Binding-site contacts:
Ligand atom C5 contacts residue PHE74 of chain 3.A at 4.4 Å (hydrophobic).
Ligand atom C4 contacts residue ALA128 of chain 3.A at 3.8 Å (hydrophobic).
Ligand atom C2 contacts residue ALA128 of chain 3.A at 3.8 Å (hydrophobic).
Ligand atom C6 contacts residue LEU124 of chain 3.A at 3.6 Å (hydrophobic).
Ligand atom C4 contacts residue PHE74 of chain 3.A at 3.8 Å (hydrophobic).
Ligand atom C3 contacts residue PHE74 of chain 3.A at 4.4 Å (hydrophobic).
Ligand atom C8 contacts residue ALA128 of chain 3.A at 4.4 Å (hydrophobic).
Ligand atom C2 contacts residue GLY125 of chain 3.A at 4.3 Å.
Ligand atom C7 contacts residue ALA128 of chain 3.A at 4.2 Å (hydrophobic).
Ligand atom C5 contacts residue ALA128 of chain 3.A at 4.2 Å (hydrophobic).
Ligand atom C8 contacts residue LEU124 of chain 3.A at 4.2 Å (hydrophobic).
Ligand atom C5 contacts residue LEU124 of chain 3.A at 4.3 Å (hydrophobic).
Ligand atom C1 contacts residue PHE73 of chain 3.A at 4.1 Å (hydrophobic).
Ligand atom C6 contacts residue ALA128 of chain 3.A at 4.2 Å (hydrophobic).
Ligand atom C9 contacts residue ALA128 of chain 3.A at 4.3 Å (hydrophobic).
Ligand atom C2 contacts residue PHE74 of chain 3.A at 4.4 Å (hydrophobic).
Ligand atom C4 contacts residue GLY125 of chain 3.A at 4.2 Å.
Ligand atom C2 contacts residue PHE73 of chain 3.A at 3.3 Å (hydrophobic).
Ligand atom C7 contacts residue LEU124 of chain 3.A at 4.4 Å (hydrophobic).
Ligand atom C1 contacts residue ALA128 of chain 3.A at 4.1 Å (hydrophobic).
Ligand atom C4 contacts residue LEU124 of chain 3.A at 3.7 Å (hydrophobic).
Ligand atom C3 contacts residue ALA128 of chain 3.A at 4.2 Å (hydrophobic).

Sequence of chain 3.A:
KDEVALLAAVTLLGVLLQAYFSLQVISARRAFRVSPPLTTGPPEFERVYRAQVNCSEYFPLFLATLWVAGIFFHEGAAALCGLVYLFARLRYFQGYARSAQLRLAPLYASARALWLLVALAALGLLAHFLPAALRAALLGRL

A protein and the small-molecule ligand that binds it are described below.
Small molecule (SMILES): CCCCCCCCCCCC[Se][C@@H]1O[C@H](CO)[C@@H](O[C@H]2O[C@H](CO)[C@@H](O)[C@H](O)[C@H]2O)[C@H](O)[C@H]1O